Sequence of chain 1.C:
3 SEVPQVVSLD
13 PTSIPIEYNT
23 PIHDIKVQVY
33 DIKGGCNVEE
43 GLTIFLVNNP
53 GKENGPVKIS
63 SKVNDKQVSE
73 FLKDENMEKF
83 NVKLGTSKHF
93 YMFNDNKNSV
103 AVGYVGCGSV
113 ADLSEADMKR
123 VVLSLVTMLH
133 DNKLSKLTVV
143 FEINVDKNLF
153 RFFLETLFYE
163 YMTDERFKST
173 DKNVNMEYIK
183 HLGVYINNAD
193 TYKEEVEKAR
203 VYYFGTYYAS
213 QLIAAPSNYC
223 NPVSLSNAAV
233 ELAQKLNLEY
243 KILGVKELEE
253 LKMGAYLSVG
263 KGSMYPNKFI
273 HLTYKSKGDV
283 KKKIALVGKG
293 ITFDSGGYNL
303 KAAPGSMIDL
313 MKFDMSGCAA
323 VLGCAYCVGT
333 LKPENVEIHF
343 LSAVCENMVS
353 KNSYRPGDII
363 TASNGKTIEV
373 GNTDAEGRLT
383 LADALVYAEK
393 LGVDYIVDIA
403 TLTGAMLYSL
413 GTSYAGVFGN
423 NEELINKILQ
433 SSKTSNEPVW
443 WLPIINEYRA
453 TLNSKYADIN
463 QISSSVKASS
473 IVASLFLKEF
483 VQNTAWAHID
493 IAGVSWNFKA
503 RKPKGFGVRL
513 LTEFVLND

Binding-site contacts:
Ligand atom C14 contacts residue ZN1 of chain 1.X at 3.6 Å.
Ligand atom C12 contacts residue LEU404 of chain 1.C at 3.0 Å (hydrophobic).
Ligand atom C14 contacts residue ZN1 of chain 1.Z at 2.8 Å.
Ligand atom N16 contacts residue CO31 of chain 1.Y at 2.4 Å (h-bond).
Ligand atom O17 contacts residue ZN1 of chain 1.Z at 2.3 Å.
Ligand atom O15 contacts residue ZN1 of chain 1.X at 3.6 Å.
Ligand atom O17 contacts residue ZN1 of chain 1.X at 1.9 Å.
Ligand atom O17 contacts residue ASP296 of chain 1.C at 3.0 Å (salt-bridge).
Ligand atom C09 contacts residue MET309 of chain 1.C at 3.4 Å (hydrophobic).
Ligand atom C14 contacts residue CO31 of chain 1.Y at 3.6 Å.
Ligand atom C02 contacts residue THR405 of chain 1.C at 3.5 Å.
Ligand atom C14 contacts residue ASP296 of chain 1.C at 3.7 Å.
Ligand atom C02 contacts residue LEU404 of chain 1.C at 3.3 Å (hydrophobic).
Ligand atom C03 contacts residue LEU404 of chain 1.C at 3.6 Å (hydrophobic).
Ligand atom N16 contacts residue ASP376 of chain 1.C at 3.2 Å (salt-bridge).
Ligand atom C02 contacts residue GLY406 of chain 1.C at 3.2 Å.
Ligand atom O15 contacts residue ZN1 of chain 1.Z at 2.2 Å.
Ligand atom O20 contacts residue CO31 of chain 1.Y at 3.6 Å (h-bond).
Ligand atom O15 contacts residue ASP376 of chain 1.C at 3.2 Å (salt-bridge).
Ligand atom C10 contacts residue ALA494 of chain 1.C at 3.6 Å (hydrophobic).
Ligand atom O20 contacts residue LEU404 of chain 1.C at 3.3 Å (h-bond).
Ligand atom C06 contacts residue GLY406 of chain 1.C at 3.4 Å.
Ligand atom N16 contacts residue ZN1 of chain 1.X at 3.0 Å.
Ligand atom O20 contacts residue THR405 of chain 1.C at 3.2 Å.
Ligand atom C14 contacts residue ASP376 of chain 1.C at 3.3 Å.
Ligand atom C14 contacts residue LEU404 of chain 1.C at 3.6 Å (hydrophobic).
Ligand atom N16 contacts residue LEU404 of chain 1.C at 3.3 Å (h-bond).
Ligand atom O17 contacts residue LYS291 of chain 1.C at 3.0 Å (salt-bridge).
Ligand atom C01 contacts residue THR405 of chain 1.C at 3.6 Å.
Ligand atom O17 contacts residue GLU378 of chain 1.C at 2.2 Å (salt-bridge).
Ligand atom C03 contacts residue GLY406 of chain 1.C at 3.5 Å.
Ligand atom N16 contacts residue LYS291 of chain 1.C at 3.5 Å (salt-bridge).
Ligand atom O17 contacts residue CO31 of chain 1.Y at 2.8 Å (h-bond).
Ligand atom C11 contacts residue ALA494 of chain 1.C at 3.6 Å (hydrophobic).
Ligand atom O17 contacts residue ASP376 of chain 1.C at 3.0 Å (salt-bridge).
Ligand atom C01 contacts residue GLY406 of chain 1.C at 3.3 Å.
Ligand atom O15 contacts residue ASP296 of chain 1.C at 2.8 Å (salt-bridge).
Ligand atom O20 contacts residue GLY406 of chain 1.C at 3.6 Å.
Ligand atom O15 contacts residue LYS303 of chain 1.C at 3.0 Å (salt-bridge).
Ligand atom N16 contacts residue ZN1 of chain 1.Z at 2.9 Å.

A small-molecule ligand and the protein it binds are described below.
Small molecule (SMILES): Nc1ccc(C(=O)N[C@@H](C(=O)NO)c2ccc(-n3cccn3)cc2)cc1